A protein and the small-molecule ligand that binds it are described below.
Small molecule (SMILES): COCCOC(=O)/C(=N\O)C(C)=O

Binding-site contacts:
Ligand atom C2 contacts residue FMN1 of chain 1.H at 4.4 Å.
Ligand atom O5 contacts residue TRP358 of chain 1.A at 3.1 Å (h-bond).
Ligand atom O1 contacts residue TRP358 of chain 1.A at 3.5 Å.
Ligand atom N1 contacts residue FMN1 of chain 1.H at 3.3 Å.
Ligand atom O2 contacts residue ARG326 of chain 1.B at 3.9 Å.
Ligand atom O3 contacts residue ARG326 of chain 1.B at 3.8 Å.
Ligand atom O4 contacts residue FMN1 of chain 1.H at 2.8 Å (h-bond).
Ligand atom O5 contacts residue ARG326 of chain 1.B at 4.3 Å.
Ligand atom O4 contacts residue ARG326 of chain 1.B at 3.1 Å (salt-bridge).
Ligand atom O2 contacts residue TRP302 of chain 1.B at 3.8 Å.
Ligand atom C3 contacts residue FMN1 of chain 1.H at 4.0 Å.
Ligand atom C3 contacts residue TRP358 of chain 1.A at 3.9 Å (hydrophobic).
Ligand atom C1 contacts residue FMN1 of chain 1.H at 3.5 Å.
Ligand atom C6 contacts residue ARG361 of chain 1.A at 3.7 Å.
Ligand atom O1 contacts residue O8R1 of chain 1.I at 4.0 Å.
Ligand atom C4 contacts residue TRP358 of chain 1.A at 4.3 Å (hydrophobic).
Ligand atom O3 contacts residue TRP358 of chain 1.A at 3.6 Å.
Ligand atom C3 contacts residue TRP302 of chain 1.B at 3.7 Å (hydrophobic).
Ligand atom C5 contacts residue TRP358 of chain 1.A at 3.9 Å (hydrophobic).
Ligand atom C1 contacts residue TRP358 of chain 1.A at 3.6 Å (hydrophobic).
Ligand atom N1 contacts residue TRP302 of chain 1.B at 3.5 Å.
Ligand atom N1 contacts residue ARG326 of chain 1.B at 4.5 Å.
Ligand atom O5 contacts residue ARG361 of chain 1.A at 3.7 Å.
Ligand atom C1 contacts residue O8R1 of chain 1.I at 3.0 Å.
Ligand atom O4 contacts residue TRP302 of chain 1.B at 3.7 Å.
Ligand atom C2 contacts residue TRP358 of chain 1.A at 3.4 Å (hydrophobic).
Ligand atom C6 contacts residue TRP358 of chain 1.A at 4.1 Å (hydrophobic).
Ligand atom C4 contacts residue TRP302 of chain 1.B at 4.2 Å (hydrophobic).
Ligand atom C7 contacts residue ARG326 of chain 1.B at 3.2 Å.
Ligand atom C2 contacts residue TRP302 of chain 1.B at 4.3 Å (hydrophobic).
Ligand atom C7 contacts residue TRP358 of chain 1.A at 2.9 Å (hydrophobic).
Ligand atom C7 contacts residue ARG361 of chain 1.A at 3.3 Å.
Ligand atom C4 contacts residue ARG326 of chain 1.B at 4.0 Å.
Ligand atom C2 contacts residue O8R1 of chain 1.I at 4.3 Å.

Sequence of chain 1.B:
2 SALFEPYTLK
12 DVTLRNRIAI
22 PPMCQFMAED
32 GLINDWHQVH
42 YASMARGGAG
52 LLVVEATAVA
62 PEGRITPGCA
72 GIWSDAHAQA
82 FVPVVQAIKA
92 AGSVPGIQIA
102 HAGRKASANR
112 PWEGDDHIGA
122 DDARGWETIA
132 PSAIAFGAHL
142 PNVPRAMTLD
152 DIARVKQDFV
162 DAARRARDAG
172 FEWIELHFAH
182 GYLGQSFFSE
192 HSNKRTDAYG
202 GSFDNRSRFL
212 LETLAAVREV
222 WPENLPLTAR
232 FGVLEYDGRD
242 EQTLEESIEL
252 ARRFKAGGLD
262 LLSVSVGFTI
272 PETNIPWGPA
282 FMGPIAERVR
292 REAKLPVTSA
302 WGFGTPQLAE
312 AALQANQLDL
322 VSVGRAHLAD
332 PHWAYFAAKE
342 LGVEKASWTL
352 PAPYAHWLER

Sequence of chain 1.A:
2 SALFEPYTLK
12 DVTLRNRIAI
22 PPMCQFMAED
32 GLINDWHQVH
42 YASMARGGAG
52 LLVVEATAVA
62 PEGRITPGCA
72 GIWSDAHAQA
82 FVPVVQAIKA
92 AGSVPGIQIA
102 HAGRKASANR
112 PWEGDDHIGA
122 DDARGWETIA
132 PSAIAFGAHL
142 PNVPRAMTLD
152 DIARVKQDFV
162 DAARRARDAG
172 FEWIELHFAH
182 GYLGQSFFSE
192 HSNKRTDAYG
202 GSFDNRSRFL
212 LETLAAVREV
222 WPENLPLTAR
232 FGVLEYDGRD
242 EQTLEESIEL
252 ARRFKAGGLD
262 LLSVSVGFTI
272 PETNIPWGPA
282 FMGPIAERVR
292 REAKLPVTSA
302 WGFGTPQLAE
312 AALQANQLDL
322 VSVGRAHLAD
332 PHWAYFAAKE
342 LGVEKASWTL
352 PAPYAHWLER